Sequence of chain 1.D:
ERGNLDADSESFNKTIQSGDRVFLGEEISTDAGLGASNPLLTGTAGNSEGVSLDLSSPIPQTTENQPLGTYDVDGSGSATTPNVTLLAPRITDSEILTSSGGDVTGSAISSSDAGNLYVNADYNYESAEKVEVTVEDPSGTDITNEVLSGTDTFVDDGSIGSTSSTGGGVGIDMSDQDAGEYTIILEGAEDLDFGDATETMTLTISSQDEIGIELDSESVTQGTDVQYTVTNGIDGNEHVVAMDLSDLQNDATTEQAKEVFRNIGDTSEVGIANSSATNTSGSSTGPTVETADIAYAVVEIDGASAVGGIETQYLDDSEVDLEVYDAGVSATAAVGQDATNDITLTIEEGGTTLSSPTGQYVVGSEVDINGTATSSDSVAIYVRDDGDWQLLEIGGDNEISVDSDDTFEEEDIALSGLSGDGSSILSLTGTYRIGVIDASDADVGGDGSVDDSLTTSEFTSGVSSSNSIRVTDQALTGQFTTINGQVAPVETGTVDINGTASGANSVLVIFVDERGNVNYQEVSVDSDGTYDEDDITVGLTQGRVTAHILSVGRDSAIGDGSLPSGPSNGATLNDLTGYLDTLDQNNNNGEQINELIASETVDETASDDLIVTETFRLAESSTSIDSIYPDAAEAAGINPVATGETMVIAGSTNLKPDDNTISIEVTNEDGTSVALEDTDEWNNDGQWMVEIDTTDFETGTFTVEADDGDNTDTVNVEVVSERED

Binding-site contacts:
Ligand atom C6 contacts residue GLY286 of chain 1.D at 4.4 Å.
Ligand atom C4 contacts residue THR291 of chain 1.D at 3.8 Å.
Ligand atom C3 contacts residue THR291 of chain 1.D at 4.2 Å.
Ligand atom O5 contacts residue ASN274 of chain 1.D at 2.2 Å (h-bond).
Ligand atom O6 contacts residue THR285 of chain 1.D at 4.3 Å.
Ligand atom C3 contacts residue SER276 of chain 1.D at 4.1 Å.
Ligand atom O2 contacts residue SER275 of chain 1.D at 4.1 Å.
Ligand atom O2 contacts residue SER276 of chain 1.D at 3.5 Å (h-bond).
Ligand atom O6 contacts residue ALA277 of chain 1.D at 3.4 Å.
Ligand atom C1 contacts residue THR291 of chain 1.D at 3.9 Å.
Ligand atom C1 contacts residue SER276 of chain 1.D at 4.0 Å.
Ligand atom C2 contacts residue SER276 of chain 1.D at 4.1 Å.
Ligand atom O6 contacts residue PRO287 of chain 1.D at 3.0 Å (h-bond).
Ligand atom C2 contacts residue ASN274 of chain 1.D at 2.5 Å.
Ligand atom O2 contacts residue ASN274 of chain 1.D at 3.0 Å (h-bond).
Ligand atom O5 contacts residue ALA277 of chain 1.D at 3.9 Å.
Ligand atom C5 contacts residue ASN274 of chain 1.D at 3.5 Å.
Ligand atom C6 contacts residue THR291 of chain 1.D at 4.1 Å.
Ligand atom O5 contacts residue THR291 of chain 1.D at 3.3 Å.
Ligand atom C3 contacts residue ASN274 of chain 1.D at 3.8 Å.
Ligand atom O6 contacts residue GLY286 of chain 1.D at 3.2 Å.
Ligand atom C5 contacts residue PRO287 of chain 1.D at 4.2 Å (hydrophobic).
Ligand atom C2 contacts residue THR291 of chain 1.D at 3.7 Å.
Ligand atom C6 contacts residue PRO287 of chain 1.D at 4.0 Å (hydrophobic).
Ligand atom C5 contacts residue THR291 of chain 1.D at 3.9 Å.
Ligand atom C1 contacts residue PRO287 of chain 1.D at 3.8 Å (hydrophobic).
Ligand atom C5 contacts residue ALA277 of chain 1.D at 3.9 Å (hydrophobic).
Ligand atom C6 contacts residue ALA277 of chain 1.D at 4.2 Å (hydrophobic).
Ligand atom C4 contacts residue ASN274 of chain 1.D at 4.1 Å.
Ligand atom O5 contacts residue PRO287 of chain 1.D at 3.2 Å.
Ligand atom C1 contacts residue ASN274 of chain 1.D at 1.4 Å.
Ligand atom C1 contacts residue ALA277 of chain 1.D at 3.9 Å (hydrophobic).

A protein and the small-molecule ligand that binds it are described below.
Small molecule (SMILES): OC[C@H]1O[C@@H](O)[C@H](O)[C@@H](O)[C@@H]1O